Sequence of chain 1.A:
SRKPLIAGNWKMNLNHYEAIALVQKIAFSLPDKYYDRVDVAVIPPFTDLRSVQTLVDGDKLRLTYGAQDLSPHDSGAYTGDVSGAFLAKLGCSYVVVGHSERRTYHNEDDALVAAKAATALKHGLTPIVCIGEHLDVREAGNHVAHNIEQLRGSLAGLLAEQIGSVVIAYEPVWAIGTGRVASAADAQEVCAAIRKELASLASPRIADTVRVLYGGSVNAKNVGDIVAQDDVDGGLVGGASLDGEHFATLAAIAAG

A small-molecule ligand and the protein it binds are described below.
Small molecule (SMILES): O=C(COP(=O)(O)O)NO

Binding-site contacts:
Ligand atom C1 contacts residue ARG51 of chain 1.B at 3.7 Å.
Ligand atom O2 contacts residue HIS17 of chain 1.A at 3.9 Å.
Ligand atom C2 contacts residue ARG51 of chain 1.B at 4.3 Å.
Ligand atom O1P contacts residue THR55 of chain 1.A at 4.3 Å.
Ligand atom C1 contacts residue ARG51 of chain 1.A at 4.5 Å.
Ligand atom O2P contacts residue THR55 of chain 1.A at 3.5 Å.
Ligand atom O1 contacts residue ARG51 of chain 1.B at 4.3 Å.
Ligand atom N2 contacts residue ARG51 of chain 1.B at 2.7 Å (salt-bridge).
Ligand atom N2 contacts residue SER52 of chain 1.A at 2.6 Å (h-bond).
Ligand atom P contacts residue ARG51 of chain 1.A at 3.8 Å.
Ligand atom O1 contacts residue THR55 of chain 1.A at 3.4 Å (h-bond).
Ligand atom O3P contacts residue THR55 of chain 1.B at 4.2 Å.
Ligand atom O1 contacts residue ILE21 of chain 1.A at 4.3 Å.
Ligand atom O2P contacts residue ARG51 of chain 1.A at 3.5 Å (salt-bridge).
Ligand atom N2 contacts residue THR55 of chain 1.A at 4.5 Å.
Ligand atom O1P contacts residue ARG51 of chain 1.B at 4.1 Å.
Ligand atom O2 contacts residue ILE21 of chain 1.A at 3.7 Å.
Ligand atom C1 contacts residue SER52 of chain 1.A at 3.7 Å.
Ligand atom O4P contacts residue ARG51 of chain 1.A at 3.2 Å (salt-bridge).
Ligand atom O2 contacts residue SER52 of chain 1.A at 2.6 Å (h-bond).
Ligand atom O1 contacts residue SER52 of chain 1.A at 4.4 Å.
Ligand atom C1 contacts residue THR55 of chain 1.A at 3.5 Å.
Ligand atom C2 contacts residue SER52 of chain 1.A at 4.1 Å.
Ligand atom C2 contacts residue ARG51 of chain 1.A at 3.6 Å.
Ligand atom O1P contacts residue ARG51 of chain 1.A at 3.5 Å (salt-bridge).
Ligand atom C2 contacts residue THR55 of chain 1.A at 3.1 Å.
Ligand atom O2 contacts residue ARG51 of chain 1.B at 2.8 Å (salt-bridge).

Sequence of chain 1.B:
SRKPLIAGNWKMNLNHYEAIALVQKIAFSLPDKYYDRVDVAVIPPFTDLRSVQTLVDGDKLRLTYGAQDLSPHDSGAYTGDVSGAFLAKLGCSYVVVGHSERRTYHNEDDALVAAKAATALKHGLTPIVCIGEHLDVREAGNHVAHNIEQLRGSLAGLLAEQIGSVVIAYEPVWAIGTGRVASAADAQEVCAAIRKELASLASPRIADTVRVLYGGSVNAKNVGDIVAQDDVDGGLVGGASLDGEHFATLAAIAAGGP